Sequence of chain 1.A:
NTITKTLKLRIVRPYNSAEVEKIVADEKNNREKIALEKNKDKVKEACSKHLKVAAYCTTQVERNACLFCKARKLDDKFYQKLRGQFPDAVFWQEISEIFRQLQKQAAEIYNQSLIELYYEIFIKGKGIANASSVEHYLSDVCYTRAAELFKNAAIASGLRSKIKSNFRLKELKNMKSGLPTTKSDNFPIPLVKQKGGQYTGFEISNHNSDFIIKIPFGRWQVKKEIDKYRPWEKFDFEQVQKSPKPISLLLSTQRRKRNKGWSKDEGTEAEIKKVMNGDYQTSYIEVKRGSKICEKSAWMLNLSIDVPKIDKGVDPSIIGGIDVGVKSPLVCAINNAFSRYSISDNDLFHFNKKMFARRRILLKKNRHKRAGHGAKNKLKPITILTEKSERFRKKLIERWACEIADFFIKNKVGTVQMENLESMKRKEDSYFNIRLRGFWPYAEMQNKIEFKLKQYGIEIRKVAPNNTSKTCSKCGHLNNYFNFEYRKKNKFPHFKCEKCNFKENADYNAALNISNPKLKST

Binding-site contacts:
Ligand atom O5' contacts residue SER472 of chain 1.A at 3.6 Å.
Ligand atom O2 contacts residue PRO468 of chain 1.A at 3.3 Å.
Ligand atom OP1 contacts residue SER472 of chain 1.A at 2.3 Å (h-bond).
Ligand atom C2 contacts residue PHE487 of chain 1.A at 3.4 Å (hydrophobic).
Ligand atom N4 contacts residue LYS430 of chain 1.A at 3.4 Å.
Ligand atom O2 contacts residue LYS430 of chain 1.A at 3.3 Å (salt-bridge).
Ligand atom N3 contacts residue PHE487 of chain 1.A at 3.3 Å.
Ligand atom O3' contacts residue VAL329 of chain 1.A at 3.2 Å.
Ligand atom C5' contacts residue PRO468 of chain 1.A at 3.3 Å (hydrophobic).
Ligand atom P contacts residue SER472 of chain 1.A at 3.3 Å.
Ligand atom O4' contacts residue PRO468 of chain 1.A at 3.1 Å (h-bond).
Ligand atom O2 contacts residue LEU424 of chain 1.A at 3.5 Å.
Ligand atom C2 contacts residue LYS430 of chain 1.A at 3.4 Å.
Ligand atom O2 contacts residue PHE435 of chain 1.A at 3.4 Å.
Ligand atom O3' contacts residue ASN470 of chain 1.A at 3.3 Å (h-bond).
Ligand atom O5' contacts residue PHE495 of chain 1.A at 3.5 Å.
Ligand atom O4' contacts residue ASN469 of chain 1.A at 3.1 Å (h-bond).
Ligand atom C6 contacts residue TYR434 of chain 1.A at 3.5 Å (hydrophobic).
Ligand atom OP2 contacts residue ARG490 of chain 1.A at 2.9 Å (salt-bridge).
Ligand atom O4' contacts residue MET427 of chain 1.A at 3.5 Å.
Ligand atom O2 contacts residue PHE487 of chain 1.A at 3.5 Å.
Ligand atom C5' contacts residue ASN470 of chain 1.A at 3.7 Å.
Ligand atom OP2 contacts residue SER472 of chain 1.A at 3.1 Å (h-bond).
Ligand atom C4' contacts residue PRO468 of chain 1.A at 3.5 Å (hydrophobic).
Ligand atom OP1 contacts residue THR471 of chain 1.A at 3.6 Å.
Ligand atom C4' contacts residue ASN470 of chain 1.A at 3.4 Å.
Ligand atom C5' contacts residue PHE495 of chain 1.A at 3.5 Å (hydrophobic).
Ligand atom O3' contacts residue LYS330 of chain 1.A at 3.2 Å (salt-bridge).
Ligand atom C2' contacts residue TYR434 of chain 1.A at 3.6 Å (hydrophobic).
Ligand atom C2 contacts residue ASN469 of chain 1.A at 3.4 Å.
Ligand atom N4 contacts residue LYS491 of chain 1.A at 3.5 Å (salt-bridge).
Ligand atom C5' contacts residue SER472 of chain 1.A at 3.4 Å.
Ligand atom O4' contacts residue TRP443 of chain 1.A at 3.6 Å.
Ligand atom N1 contacts residue TYR434 of chain 1.A at 3.6 Å.
Ligand atom N3 contacts residue LYS430 of chain 1.A at 3.6 Å.
Ligand atom OP1 contacts residue LYS330 of chain 1.A at 3.5 Å (salt-bridge).
Ligand atom N4 contacts residue PHE487 of chain 1.A at 3.6 Å.
Ligand atom N1 contacts residue ASN469 of chain 1.A at 3.6 Å.
Ligand atom O2 contacts residue ASN469 of chain 1.A at 2.4 Å (h-bond).
Ligand atom OP1 contacts residue VAL329 of chain 1.A at 3.3 Å.

The small molecule below binds the protein below.
Small molecule (SMILES): Nc1ccn([C@H]2C[C@H](O[P](=O)(O)OC[C@H]3O[C@@H](n4ccc(N)nc4=O)C[C@@H]3O[P](=O)(O)OC[C@H]3O[C@@H](n4ccc(N)nc4=O)C[C@@H]3O)[C@@H](CO[P](=O)(O)O[C@H]3C[C@H](n4ccc(N)nc4=O)O[C@@H]3CO[P](=O)(O)O[C@H]3C[C@H](n4ccc(N)nc4=O)O[C@@H]3COP(=O)=O)O2)c(=O)n1